The protein below binds the small molecule below.
Small molecule (SMILES): CC(=O)N[C@@H]1[C@@H](O)[C@H](O)[C@@H](CO)O[C@H]1O

Binding-site contacts:
Ligand atom O7 contacts residue SER345 of chain 3.F at 4.2 Å.
Ligand atom O7 contacts residue SER343 of chain 3.F at 4.3 Å.
Ligand atom C5 contacts residue ASN358 of chain 3.F at 3.6 Å.
Ligand atom N2 contacts residue ASN358 of chain 3.F at 2.9 Å (h-bond).
Ligand atom C4 contacts residue ASN358 of chain 3.F at 4.2 Å.
Ligand atom C1 contacts residue ASN358 of chain 3.F at 1.4 Å.
Ligand atom C7 contacts residue ASN358 of chain 3.F at 3.4 Å.
Ligand atom C2 contacts residue ASN358 of chain 3.F at 2.5 Å.
Ligand atom C3 contacts residue ASN358 of chain 3.F at 3.8 Å.
Ligand atom O5 contacts residue ASN358 of chain 3.F at 2.4 Å (h-bond).
Ligand atom O7 contacts residue ASN358 of chain 3.F at 3.3 Å (h-bond).

Sequence of chain 3.F:
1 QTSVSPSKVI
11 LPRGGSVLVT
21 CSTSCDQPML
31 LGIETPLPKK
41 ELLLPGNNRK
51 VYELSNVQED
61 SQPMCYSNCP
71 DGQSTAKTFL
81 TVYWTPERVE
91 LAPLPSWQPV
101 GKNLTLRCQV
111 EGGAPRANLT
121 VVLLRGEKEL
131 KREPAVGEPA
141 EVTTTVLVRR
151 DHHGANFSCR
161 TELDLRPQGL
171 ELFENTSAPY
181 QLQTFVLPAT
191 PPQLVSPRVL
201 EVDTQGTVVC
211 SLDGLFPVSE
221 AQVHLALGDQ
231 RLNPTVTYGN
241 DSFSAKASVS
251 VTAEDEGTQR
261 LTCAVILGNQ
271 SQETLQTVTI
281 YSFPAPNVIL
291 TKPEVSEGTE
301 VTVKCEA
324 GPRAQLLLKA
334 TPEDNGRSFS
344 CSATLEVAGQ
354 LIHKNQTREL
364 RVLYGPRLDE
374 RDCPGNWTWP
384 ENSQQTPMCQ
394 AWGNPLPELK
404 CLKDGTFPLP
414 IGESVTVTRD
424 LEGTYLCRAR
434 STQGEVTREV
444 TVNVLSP